Binding-site contacts:
Ligand atom C02 contacts residue LEU171 of chain 4.A at 3.9 Å (hydrophobic).
Ligand atom C04 contacts residue LEU171 of chain 3.A at 4.0 Å (hydrophobic).
Ligand atom C05 contacts residue 9EQ1 of chain 4.B at 0.4 Å.
Ligand atom C05 contacts residue LEU171 of chain 4.A at 4.0 Å (hydrophobic).
Ligand atom C08 contacts residue LEU137 of chain 3.A at 4.3 Å (hydrophobic).
Ligand atom C04 contacts residue VAL128 of chain 3.A at 4.1 Å (hydrophobic).
Ligand atom C02 contacts residue 9EQ1 of chain 4.B at 0.4 Å.
Ligand atom C04 contacts residue VAL128 of chain 4.A at 4.2 Å (hydrophobic).
Ligand atom C08 contacts residue ILE130 of chain 3.A at 4.1 Å (hydrophobic).
Ligand atom C04 contacts residue 9EQ1 of chain 4.B at 0.1 Å.
Ligand atom C10 contacts residue ILE130 of chain 3.A at 4.3 Å (hydrophobic).
Ligand atom C01 contacts residue LEU137 of chain 4.A at 4.4 Å (hydrophobic).
Ligand atom C05 contacts residue LEU171 of chain 3.A at 3.7 Å (hydrophobic).
Ligand atom O11 contacts residue 9EQ1 of chain 4.B at 0.9 Å.
Ligand atom C07 contacts residue LEU171 of chain 3.A at 4.3 Å (hydrophobic).
Ligand atom O03 contacts residue LEU171 of chain 4.A at 4.3 Å.
Ligand atom C10 contacts residue 9EQ1 of chain 4.B at 0.5 Å.
Ligand atom O06 contacts residue LEU171 of chain 4.A at 3.7 Å.
Ligand atom C08 contacts residue VAL128 of chain 4.A at 3.5 Å (hydrophobic).
Ligand atom C08 contacts residue 9EQ1 of chain 4.B at 1.1 Å.
Ligand atom O03 contacts residue LEU171 of chain 3.A at 3.5 Å.
Ligand atom C09 contacts residue 9EQ1 of chain 4.B at 0.9 Å.
Ligand atom O11 contacts residue VAL128 of chain 4.A at 3.7 Å.
Ligand atom C01 contacts residue 9EQ1 of chain 4.B at 0.8 Å.
Ligand atom C09 contacts residue ILE130 of chain 3.A at 3.5 Å (hydrophobic).
Ligand atom C09 contacts residue VAL128 of chain 3.A at 4.1 Å (hydrophobic).
Ligand atom O06 contacts residue 9EQ1 of chain 4.B at 1.1 Å (h-bond).
Ligand atom O11 contacts residue VAL128 of chain 3.A at 2.7 Å.
Ligand atom C07 contacts residue VAL128 of chain 4.A at 4.2 Å (hydrophobic).
Ligand atom C01 contacts residue LEU171 of chain 4.A at 3.7 Å (hydrophobic).
Ligand atom O06 contacts residue LEU171 of chain 3.A at 3.6 Å.
Ligand atom C02 contacts residue VAL128 of chain 3.A at 4.2 Å (hydrophobic).
Ligand atom C04 contacts residue LEU171 of chain 4.A at 4.0 Å (hydrophobic).
Ligand atom C10 contacts residue VAL128 of chain 3.A at 3.4 Å (hydrophobic).
Ligand atom C10 contacts residue VAL128 of chain 4.A at 3.4 Å (hydrophobic).
Ligand atom C07 contacts residue 9EQ1 of chain 4.B at 0.8 Å.
Ligand atom O11 contacts residue ILE130 of chain 4.A at 3.8 Å.
Ligand atom O03 contacts residue 9EQ1 of chain 4.B at 1.1 Å (h-bond).
Ligand atom C02 contacts residue LEU171 of chain 3.A at 4.1 Å (hydrophobic).
Ligand atom C09 contacts residue VAL128 of chain 4.A at 3.0 Å (hydrophobic).

The small molecule below binds the protein below.
Small molecule (SMILES): CC(=O)c1c(O)cccc1O

Sequence of chain 3.A:
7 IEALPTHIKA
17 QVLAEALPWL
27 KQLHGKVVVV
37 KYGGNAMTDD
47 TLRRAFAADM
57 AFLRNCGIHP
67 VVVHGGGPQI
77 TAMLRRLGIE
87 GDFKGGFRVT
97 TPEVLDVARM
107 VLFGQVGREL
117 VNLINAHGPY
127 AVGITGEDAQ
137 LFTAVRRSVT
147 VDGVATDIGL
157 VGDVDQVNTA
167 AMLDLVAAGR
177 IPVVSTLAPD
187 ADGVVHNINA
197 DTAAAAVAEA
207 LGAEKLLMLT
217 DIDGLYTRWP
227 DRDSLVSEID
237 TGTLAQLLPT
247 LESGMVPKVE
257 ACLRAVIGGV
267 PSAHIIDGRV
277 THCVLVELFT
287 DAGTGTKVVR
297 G

Sequence of chain 4.A:
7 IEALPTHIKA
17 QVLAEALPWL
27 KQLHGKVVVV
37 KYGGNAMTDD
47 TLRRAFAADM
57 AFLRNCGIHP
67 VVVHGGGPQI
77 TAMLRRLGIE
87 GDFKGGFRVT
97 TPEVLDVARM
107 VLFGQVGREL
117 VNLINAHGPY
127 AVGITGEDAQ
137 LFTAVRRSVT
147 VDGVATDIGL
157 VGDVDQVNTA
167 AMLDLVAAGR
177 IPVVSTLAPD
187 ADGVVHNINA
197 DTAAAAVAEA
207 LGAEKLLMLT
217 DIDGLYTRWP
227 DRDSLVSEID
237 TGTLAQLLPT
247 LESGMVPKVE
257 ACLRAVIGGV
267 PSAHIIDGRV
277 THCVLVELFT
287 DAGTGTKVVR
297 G